The small molecule below binds the protein below.
Small molecule (SMILES): Nc1ccc2c(c1)c(-c1ccccc1)[n+](CCCCCCc1cnnn1CCNc1c3c(nc4ccccc14)CCCC3)c1cc(N)ccc21

Binding-site contacts:
Ligand atom C33 contacts residue HIS478 of chain 1.B at 3.5 Å.
Ligand atom C31 contacts residue TRP117 of chain 1.B at 3.4 Å (hydrophobic).
Ligand atom C32 contacts residue TYR368 of chain 1.B at 3.3 Å (hydrophobic).
Ligand atom C33 contacts residue TYR368 of chain 1.B at 3.6 Å (hydrophobic).
Ligand atom N6 contacts residue TYR368 of chain 1.B at 3.5 Å (h-bond).
Ligand atom C42 contacts residue GLU233 of chain 1.B at 3.2 Å.
Ligand atom C41 contacts residue GLY152 of chain 1.B at 3.4 Å.
Ligand atom C27 contacts residue TYR368 of chain 1.B at 3.0 Å (hydrophobic).
Ligand atom C5 contacts residue TYR103 of chain 1.B at 3.4 Å (hydrophobic).
Ligand atom C10 contacts residue TYR103 of chain 1.B at 3.6 Å (hydrophobic).
Ligand atom N2 contacts residue TYR155 of chain 1.B at 3.5 Å.
Ligand atom C30 contacts residue TRP117 of chain 1.B at 3.5 Å (hydrophobic).
Ligand atom N4 contacts residue TYR155 of chain 1.B at 3.3 Å (h-bond).
Ligand atom C23 contacts residue TYR155 of chain 1.B at 3.3 Å (hydrophobic).
Ligand atom N4 contacts residue TYR368 of chain 1.B at 3.5 Å (h-bond).
Ligand atom N6 contacts residue GLY153 of chain 1.B at 3.6 Å (h-bond).
Ligand atom N8 contacts residue HIS478 of chain 1.B at 2.9 Å (h-bond).
Ligand atom C18 contacts residue TYR103 of chain 1.B at 3.5 Å (hydrophobic).
Ligand atom C3 contacts residue TYR103 of chain 1.B at 3.6 Å (hydrophobic).
Ligand atom C26 contacts residue TYR155 of chain 1.B at 3.5 Å (hydrophobic).
Ligand atom N5 contacts residue GLY152 of chain 1.B at 3.5 Å.
Ligand atom C35 contacts residue TYR368 of chain 1.B at 3.4 Å (hydrophobic).
Ligand atom C25 contacts residue TYR368 of chain 1.B at 3.3 Å (hydrophobic).
Ligand atom N8 contacts residue TRP117 of chain 1.B at 3.6 Å.
Ligand atom C31 contacts residue TYR368 of chain 1.B at 3.5 Å (hydrophobic).
Ligand atom C6 contacts residue TRP317 of chain 1.B at 3.5 Å (hydrophobic).
Ligand atom C32 contacts residue TRP117 of chain 1.B at 3.4 Å (hydrophobic).
Ligand atom C41 contacts residue GLY151 of chain 1.B at 3.6 Å.
Ligand atom C36 contacts residue TRP470 of chain 1.B at 3.5 Å (hydrophobic).
Ligand atom C4 contacts residue TYR103 of chain 1.B at 3.4 Å (hydrophobic).
Ligand atom C33 contacts residue TRP117 of chain 1.B at 3.4 Å (hydrophobic).
Ligand atom C36 contacts residue TYR368 of chain 1.B at 3.2 Å (hydrophobic).
Ligand atom C38 contacts residue GLU233 of chain 1.B at 3.6 Å.
Ligand atom C26 contacts residue TYR368 of chain 1.B at 3.0 Å (hydrophobic).
Ligand atom C34 contacts residue HIS478 of chain 1.B at 3.1 Å.
Ligand atom C28 contacts residue TYR155 of chain 1.B at 3.0 Å (hydrophobic).
Ligand atom C6 contacts residue TYR103 of chain 1.B at 3.6 Å (hydrophobic).
Ligand atom N2 contacts residue GLU316 of chain 1.B at 3.5 Å (salt-bridge).
Ligand atom N7 contacts residue TRP117 of chain 1.B at 3.5 Å.
Ligand atom C7 contacts residue TRP317 of chain 1.B at 3.6 Å (hydrophobic).

Sequence of chain 1.B:
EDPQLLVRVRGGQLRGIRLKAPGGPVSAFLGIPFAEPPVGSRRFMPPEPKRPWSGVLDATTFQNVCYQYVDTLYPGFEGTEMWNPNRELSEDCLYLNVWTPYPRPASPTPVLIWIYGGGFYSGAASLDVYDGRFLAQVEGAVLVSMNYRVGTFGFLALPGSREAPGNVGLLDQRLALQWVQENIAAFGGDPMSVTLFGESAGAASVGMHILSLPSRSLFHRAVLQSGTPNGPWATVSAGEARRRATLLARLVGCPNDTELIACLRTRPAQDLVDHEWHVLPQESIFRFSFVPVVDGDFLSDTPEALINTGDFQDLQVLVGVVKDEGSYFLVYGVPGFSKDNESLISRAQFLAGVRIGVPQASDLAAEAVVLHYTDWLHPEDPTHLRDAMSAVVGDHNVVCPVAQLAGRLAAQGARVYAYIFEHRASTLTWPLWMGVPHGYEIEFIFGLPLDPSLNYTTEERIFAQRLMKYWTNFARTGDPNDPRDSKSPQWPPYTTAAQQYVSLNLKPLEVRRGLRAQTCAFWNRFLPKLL